Binding-site contacts:
Ligand atom C04 contacts residue HEM1 of chain 1.G at 3.4 Å.
Ligand atom C21 contacts residue HEM1 of chain 1.G at 4.0 Å.
Ligand atom F27 contacts residue ARG185 of chain 1.B at 2.9 Å.
Ligand atom C07 contacts residue HEM1 of chain 1.G at 3.5 Å.
Ligand atom F27 contacts residue GLN182 of chain 1.B at 3.0 Å.
Ligand atom C05 contacts residue VAL271 of chain 1.B at 3.9 Å (hydrophobic).
Ligand atom C23 contacts residue VAL271 of chain 1.B at 3.9 Å (hydrophobic).
Ligand atom C06 contacts residue PHE288 of chain 1.B at 3.5 Å (hydrophobic).
Ligand atom C03 contacts residue TRP291 of chain 1.B at 4.1 Å (hydrophobic).
Ligand atom C06 contacts residue VAL271 of chain 1.B at 3.5 Å (hydrophobic).
Ligand atom C25 contacts residue GLN182 of chain 1.B at 3.1 Å.
Ligand atom C10 contacts residue HEM1 of chain 1.G at 3.8 Å.
Ligand atom N02 contacts residue PRO269 of chain 1.B at 3.8 Å.
Ligand atom C05 contacts residue HEM1 of chain 1.G at 3.6 Å.
Ligand atom C24 contacts residue SER181 of chain 1.B at 4.1 Å.
Ligand atom N02 contacts residue GLU296 of chain 1.B at 2.6 Å (salt-bridge).
Ligand atom C24 contacts residue GLN182 of chain 1.B at 3.6 Å.
Ligand atom N02 contacts residue TYR292 of chain 1.B at 3.8 Å.
Ligand atom C22 contacts residue VAL271 of chain 1.B at 3.6 Å (hydrophobic).
Ligand atom C08 contacts residue HEM1 of chain 1.G at 3.9 Å.
Ligand atom C26 contacts residue GLN182 of chain 1.B at 3.5 Å.
Ligand atom N01 contacts residue GLU296 of chain 1.B at 2.7 Å (salt-bridge).
Ligand atom C08 contacts residue VAL271 of chain 1.B at 3.7 Å (hydrophobic).
Ligand atom N12 contacts residue HEM1 of chain 1.G at 2.9 Å (h-bond).
Ligand atom C03 contacts residue HEM1 of chain 1.G at 3.1 Å.
Ligand atom C09 contacts residue GLU296 of chain 1.B at 3.7 Å.
Ligand atom C09 contacts residue HEM1 of chain 1.G at 3.3 Å.
Ligand atom C10 contacts residue GLU296 of chain 1.B at 3.7 Å.
Ligand atom N02 contacts residue HEM1 of chain 1.G at 3.8 Å.
Ligand atom N01 contacts residue HEM1 of chain 1.G at 3.9 Å.
Ligand atom C11 contacts residue HEM1 of chain 1.G at 3.4 Å.
Ligand atom C02 contacts residue HEM1 of chain 1.G at 3.7 Å.
Ligand atom C02 contacts residue GLU296 of chain 1.B at 3.5 Å.
Ligand atom C07 contacts residue VAL271 of chain 1.B at 3.3 Å (hydrophobic).
Ligand atom N02 contacts residue TRP291 of chain 1.B at 2.8 Å (h-bond).
Ligand atom C09 contacts residue VAL271 of chain 1.B at 4.1 Å (hydrophobic).
Ligand atom C02 contacts residue TRP291 of chain 1.B at 3.9 Å (hydrophobic).
Ligand atom C06 contacts residue HEM1 of chain 1.G at 3.2 Å.
Ligand atom C23 contacts residue ASN273 of chain 1.B at 3.8 Å.
Ligand atom C21 contacts residue VAL271 of chain 1.B at 4.2 Å (hydrophobic).

A protein and the small-molecule ligand that binds it are described below.
Small molecule (SMILES): Nc1ccc2ccc(CNc3cccc(F)c3)cc2n1

Sequence of chain 1.B:
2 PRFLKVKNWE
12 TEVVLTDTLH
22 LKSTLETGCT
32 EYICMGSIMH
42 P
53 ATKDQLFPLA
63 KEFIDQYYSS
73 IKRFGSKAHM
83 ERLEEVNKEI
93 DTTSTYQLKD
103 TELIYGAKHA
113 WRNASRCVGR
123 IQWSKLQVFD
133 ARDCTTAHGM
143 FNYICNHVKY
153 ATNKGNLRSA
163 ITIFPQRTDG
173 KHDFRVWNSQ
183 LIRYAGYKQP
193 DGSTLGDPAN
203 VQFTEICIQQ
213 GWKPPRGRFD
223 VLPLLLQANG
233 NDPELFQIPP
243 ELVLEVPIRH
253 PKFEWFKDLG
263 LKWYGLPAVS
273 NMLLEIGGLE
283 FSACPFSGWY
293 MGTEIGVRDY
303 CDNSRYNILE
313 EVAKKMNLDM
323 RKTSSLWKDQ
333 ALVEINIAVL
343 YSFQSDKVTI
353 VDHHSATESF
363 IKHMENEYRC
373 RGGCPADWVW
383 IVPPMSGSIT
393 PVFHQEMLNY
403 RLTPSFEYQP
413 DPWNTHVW